The protein below binds the small molecule below.
Small molecule (SMILES): CC[C@@H](C)S(=O)(=O)[O-]

Sequence of chain 1.B:
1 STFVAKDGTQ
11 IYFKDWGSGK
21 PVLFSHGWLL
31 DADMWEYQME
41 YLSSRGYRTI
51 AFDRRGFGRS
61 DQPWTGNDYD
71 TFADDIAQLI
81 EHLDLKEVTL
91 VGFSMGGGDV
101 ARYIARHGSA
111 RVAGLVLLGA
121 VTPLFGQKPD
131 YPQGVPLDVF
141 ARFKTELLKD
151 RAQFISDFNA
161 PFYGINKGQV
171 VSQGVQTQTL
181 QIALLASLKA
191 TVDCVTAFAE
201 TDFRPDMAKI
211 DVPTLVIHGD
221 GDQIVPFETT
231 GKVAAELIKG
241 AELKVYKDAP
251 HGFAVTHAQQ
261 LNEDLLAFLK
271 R

Binding-site contacts:
Ligand atom C1 contacts residue ILE224 of chain 1.B at 4.2 Å (hydrophobic).
Ligand atom O2 contacts residue SER94 of chain 1.B at 2.6 Å (h-bond).
Ligand atom O3 contacts residue TRP28 of chain 1.B at 2.8 Å (h-bond).
Ligand atom O2 contacts residue TRP28 of chain 1.B at 3.7 Å.
Ligand atom C4 contacts residue ILE224 of chain 1.B at 3.7 Å (hydrophobic).
Ligand atom C1 contacts residue HIS251 of chain 1.B at 4.2 Å.
Ligand atom C3 contacts residue MET95 of chain 1.B at 4.0 Å (hydrophobic).
Ligand atom C1 contacts residue MET95 of chain 1.B at 4.5 Å (hydrophobic).
Ligand atom C4 contacts residue PHE198 of chain 1.B at 3.6 Å (hydrophobic).
Ligand atom C4 contacts residue PHE158 of chain 1.B at 4.4 Å (hydrophobic).
Ligand atom C2 contacts residue ILE224 of chain 1.B at 3.9 Å (hydrophobic).
Ligand atom C2 contacts residue PHE158 of chain 1.B at 4.5 Å (hydrophobic).
Ligand atom O3 contacts residue MET95 of chain 1.B at 2.9 Å (h-bond).
Ligand atom C4 contacts residue TRP28 of chain 1.B at 4.0 Å (hydrophobic).
Ligand atom C1 contacts residue SER94 of chain 1.B at 2.6 Å.
Ligand atom C4 contacts residue PHE143 of chain 1.B at 4.3 Å (hydrophobic).
Ligand atom C3 contacts residue VAL225 of chain 1.B at 4.5 Å (hydrophobic).
Ligand atom S1 contacts residue MET95 of chain 1.B at 3.6 Å.
Ligand atom C3 contacts residue SER94 of chain 1.B at 3.2 Å.
Ligand atom O3 contacts residue SER94 of chain 1.B at 2.2 Å (h-bond).
Ligand atom C2 contacts residue SER94 of chain 1.B at 3.9 Å.
Ligand atom C2 contacts residue PHE198 of chain 1.B at 4.2 Å (hydrophobic).
Ligand atom O3 contacts residue GLY27 of chain 1.B at 3.7 Å.
Ligand atom S1 contacts residue TRP28 of chain 1.B at 3.8 Å.
Ligand atom O2 contacts residue HIS251 of chain 1.B at 3.5 Å (h-bond).
Ligand atom C3 contacts residue PHE198 of chain 1.B at 3.7 Å (hydrophobic).
Ligand atom C4 contacts residue PHE125 of chain 1.B at 4.1 Å (hydrophobic).
Ligand atom C1 contacts residue VAL225 of chain 1.B at 4.1 Å (hydrophobic).
Ligand atom C3 contacts residue VAL121 of chain 1.B at 3.7 Å (hydrophobic).
Ligand atom C3 contacts residue PHE125 of chain 1.B at 3.9 Å (hydrophobic).
Ligand atom O2 contacts residue PHE162 of chain 1.B at 4.1 Å.
Ligand atom C2 contacts residue TRP28 of chain 1.B at 3.6 Å (hydrophobic).
Ligand atom C1 contacts residue TRP28 of chain 1.B at 4.5 Å (hydrophobic).
Ligand atom S1 contacts residue HIS251 of chain 1.B at 3.6 Å.
Ligand atom S1 contacts residue SER94 of chain 1.B at 1.5 Å (h-bond).